The protein below binds the small molecule below.
Small molecule (SMILES): CC1(C)CC(Nc2ccc(Cl)cc2)(C(=O)N2CCC(CNC(=O)CCl)CC2)CC(C)(C)O1

Binding-site contacts:
Ligand atom C1 contacts residue VAL5 of chain 2.B at 4.1 Å (hydrophobic).
Ligand atom C11 contacts residue VAL5 of chain 2.B at 3.6 Å (hydrophobic).
Ligand atom C17 contacts residue ASN47 of chain 2.A at 3.7 Å.
Ligand atom CL2 contacts residue LYS127 of chain 2.A at 3.4 Å.
Ligand atom C6 contacts residue VAL5 of chain 2.B at 4.1 Å (hydrophobic).
Ligand atom C3 contacts residue LEU227 of chain 2.A at 4.1 Å (hydrophobic).
Ligand atom C17 contacts residue ILE173 of chain 2.A at 3.9 Å (hydrophobic).
Ligand atom N3 contacts residue ASN47 of chain 2.A at 2.9 Å (h-bond).
Ligand atom C23 contacts residue LEU223 of chain 2.A at 3.6 Å (hydrophobic).
Ligand atom C18 contacts residue CYS43 of chain 2.A at 1.8 Å (hydrophobic).
Ligand atom C17 contacts residue CYS43 of chain 2.A at 2.7 Å (hydrophobic).
Ligand atom O2 contacts residue CYS43 of chain 2.A at 3.1 Å (h-bond).
Ligand atom C3 contacts residue VAL5 of chain 2.B at 4.0 Å (hydrophobic).
Ligand atom O1 contacts residue ILE224 of chain 2.A at 3.7 Å.
Ligand atom N3 contacts residue PHE124 of chain 2.A at 4.0 Å.
Ligand atom C9 contacts residue VAL5 of chain 2.B at 3.8 Å (hydrophobic).
Ligand atom C14 contacts residue ASN47 of chain 2.A at 3.5 Å.
Ligand atom CL2 contacts residue GLY176 of chain 2.A at 4.0 Å.
Ligand atom C8 contacts residue VAL5 of chain 2.B at 3.7 Å (hydrophobic).
Ligand atom C16 contacts residue ASN47 of chain 2.A at 3.8 Å.
Ligand atom C7 contacts residue VAL5 of chain 2.B at 3.9 Å (hydrophobic).
Ligand atom O2 contacts residue GLU120 of chain 2.A at 3.5 Å (salt-bridge).
Ligand atom C18 contacts residue ASN47 of chain 2.A at 3.8 Å.
Ligand atom C10 contacts residue VAL5 of chain 2.B at 3.9 Å (hydrophobic).
Ligand atom O2 contacts residue ILE173 of chain 2.A at 3.4 Å.
Ligand atom CL2 contacts residue PRO172 of chain 2.A at 4.1 Å.
Ligand atom N3 contacts residue CYS43 of chain 2.A at 3.6 Å (h-bond).
Ligand atom C18 contacts residue ARG46 of chain 2.A at 3.7 Å.
Ligand atom C8 contacts residue ILE224 of chain 2.A at 4.2 Å (hydrophobic).
Ligand atom C10 contacts residue PHE124 of chain 2.A at 4.0 Å (hydrophobic).
Ligand atom O3 contacts residue LEU223 of chain 2.A at 4.1 Å.
Ligand atom C20 contacts residue PRO172 of chain 2.A at 4.0 Å (hydrophobic).
Ligand atom C3 contacts residue LEU223 of chain 2.A at 4.0 Å (hydrophobic).
Ligand atom C16 contacts residue ILE173 of chain 2.A at 3.7 Å (hydrophobic).
Ligand atom C7 contacts residue ILE224 of chain 2.A at 4.0 Å (hydrophobic).
Ligand atom C8 contacts residue GLY176 of chain 2.A at 4.2 Å.
Ligand atom CL2 contacts residue ILE173 of chain 2.A at 3.6 Å.
Ligand atom C8 contacts residue PRO172 of chain 2.A at 3.5 Å (hydrophobic).
Ligand atom C15 contacts residue ASN47 of chain 2.A at 4.1 Å.
Ligand atom C19 contacts residue PRO172 of chain 2.A at 3.6 Å (hydrophobic).

Sequence of chain 2.B:
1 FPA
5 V

Sequence of chain 2.A:
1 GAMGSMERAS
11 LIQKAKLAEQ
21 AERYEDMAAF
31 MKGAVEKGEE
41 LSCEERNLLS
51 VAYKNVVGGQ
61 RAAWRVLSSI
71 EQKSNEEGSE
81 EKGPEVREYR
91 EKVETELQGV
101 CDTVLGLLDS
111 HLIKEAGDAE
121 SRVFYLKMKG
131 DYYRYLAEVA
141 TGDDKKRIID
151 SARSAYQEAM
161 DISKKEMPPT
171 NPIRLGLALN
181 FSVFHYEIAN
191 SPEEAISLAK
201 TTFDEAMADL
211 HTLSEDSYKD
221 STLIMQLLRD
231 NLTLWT